This protein binds this small molecule.
Small molecule (SMILES): CC(C)(C)c1cc(=NC(=O)Nc2ccc(Cl)cc2)n(-c2ccccc2)[nH]1

Binding-site contacts:
Ligand atom CL16 contacts residue ALA51 of chain 1.A at 3.3 Å.
Ligand atom N19 contacts residue ASP168 of chain 1.A at 3.7 Å.
Ligand atom C24 contacts residue ARG67 of chain 1.A at 3.6 Å.
Ligand atom C13 contacts residue ILE84 of chain 1.A at 3.9 Å (hydrophobic).
Ligand atom C17 contacts residue PHE169 of chain 1.A at 3.8 Å (hydrophobic).
Ligand atom N11 contacts residue ILE84 of chain 1.A at 3.9 Å.
Ligand atom C12 contacts residue ILE84 of chain 1.A at 3.5 Å (hydrophobic).
Ligand atom C23 contacts residue GLU71 of chain 1.A at 3.8 Å.
Ligand atom C14 contacts residue LYS53 of chain 1.A at 3.7 Å.
Ligand atom C15 contacts residue THR106 of chain 1.A at 3.9 Å.
Ligand atom C14 contacts residue LEU104 of chain 1.A at 3.9 Å (hydrophobic).
Ligand atom C12 contacts residue GLU71 of chain 1.A at 3.9 Å.
Ligand atom C9 contacts residue ASP168 of chain 1.A at 3.0 Å.
Ligand atom C25 contacts residue GLU71 of chain 1.A at 3.6 Å.
Ligand atom N20 contacts residue ASP168 of chain 1.A at 3.8 Å.
Ligand atom N11 contacts residue GLU71 of chain 1.A at 3.0 Å (salt-bridge).
Ligand atom C1 contacts residue HIS148 of chain 1.A at 3.8 Å.
Ligand atom O10 contacts residue ILE84 of chain 1.A at 3.6 Å.
Ligand atom C6 contacts residue LEU75 of chain 1.A at 3.7 Å (hydrophobic).
Ligand atom C18 contacts residue ILE84 of chain 1.A at 3.6 Å (hydrophobic).
Ligand atom N11 contacts residue ASP168 of chain 1.A at 3.6 Å.
Ligand atom C9 contacts residue GLU71 of chain 1.A at 3.6 Å.
Ligand atom C13 contacts residue LYS53 of chain 1.A at 3.7 Å.
Ligand atom C6 contacts residue ASP168 of chain 1.A at 3.7 Å.
Ligand atom N20 contacts residue LEU74 of chain 1.A at 3.6 Å.
Ligand atom O10 contacts residue LEU167 of chain 1.A at 3.6 Å.
Ligand atom N11 contacts residue LEU75 of chain 1.A at 3.5 Å.
Ligand atom C26 contacts residue GLU71 of chain 1.A at 3.5 Å.
Ligand atom C21 contacts residue GLU71 of chain 1.A at 3.9 Å.
Ligand atom O10 contacts residue ASP168 of chain 1.A at 2.8 Å (salt-bridge).
Ligand atom C7 contacts residue ASP168 of chain 1.A at 3.7 Å.
Ligand atom C7 contacts residue LEU75 of chain 1.A at 3.8 Å (hydrophobic).
Ligand atom N8 contacts residue LEU75 of chain 1.A at 3.6 Å.
Ligand atom C22 contacts residue LEU74 of chain 1.A at 3.7 Å (hydrophobic).
Ligand atom N8 contacts residue ASP168 of chain 1.A at 3.2 Å (salt-bridge).
Ligand atom C25 contacts residue ARG67 of chain 1.A at 3.5 Å.
Ligand atom CL16 contacts residue THR106 of chain 1.A at 3.8 Å.
Ligand atom N8 contacts residue GLU71 of chain 1.A at 3.2 Å (salt-bridge).
Ligand atom C26 contacts residue ASP168 of chain 1.A at 3.5 Å.
Ligand atom C9 contacts residue LEU75 of chain 1.A at 3.7 Å (hydrophobic).

Sequence of chain 1.A:
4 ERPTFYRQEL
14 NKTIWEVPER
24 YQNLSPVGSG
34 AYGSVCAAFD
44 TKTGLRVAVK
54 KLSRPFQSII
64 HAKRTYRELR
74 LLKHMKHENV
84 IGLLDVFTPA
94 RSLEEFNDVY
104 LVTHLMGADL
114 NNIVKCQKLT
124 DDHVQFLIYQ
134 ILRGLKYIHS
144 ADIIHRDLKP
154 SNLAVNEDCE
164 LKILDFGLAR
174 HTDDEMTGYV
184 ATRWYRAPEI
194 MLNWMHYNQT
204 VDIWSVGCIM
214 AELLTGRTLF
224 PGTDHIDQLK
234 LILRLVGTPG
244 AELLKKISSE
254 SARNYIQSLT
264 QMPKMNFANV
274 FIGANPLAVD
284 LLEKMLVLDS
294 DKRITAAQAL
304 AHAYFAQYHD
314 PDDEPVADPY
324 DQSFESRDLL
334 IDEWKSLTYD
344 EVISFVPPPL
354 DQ